This small molecule binds to this protein.
Small molecule (SMILES): COc1cc(C=CCCCN2CCCN(CCC/C=C/c3cc(OC)c(OC)c(OC)c3)CC2)cc(OC)c1OC

Sequence of chain 1.N:
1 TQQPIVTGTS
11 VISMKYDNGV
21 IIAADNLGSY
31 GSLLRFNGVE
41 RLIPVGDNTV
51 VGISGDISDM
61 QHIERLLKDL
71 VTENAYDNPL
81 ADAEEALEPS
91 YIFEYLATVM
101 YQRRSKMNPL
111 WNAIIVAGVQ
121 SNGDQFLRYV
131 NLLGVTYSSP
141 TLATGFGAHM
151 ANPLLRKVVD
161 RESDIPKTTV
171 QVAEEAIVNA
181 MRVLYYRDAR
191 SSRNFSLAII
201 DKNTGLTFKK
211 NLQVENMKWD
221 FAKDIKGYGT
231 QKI

Sequence of chain 1.H:
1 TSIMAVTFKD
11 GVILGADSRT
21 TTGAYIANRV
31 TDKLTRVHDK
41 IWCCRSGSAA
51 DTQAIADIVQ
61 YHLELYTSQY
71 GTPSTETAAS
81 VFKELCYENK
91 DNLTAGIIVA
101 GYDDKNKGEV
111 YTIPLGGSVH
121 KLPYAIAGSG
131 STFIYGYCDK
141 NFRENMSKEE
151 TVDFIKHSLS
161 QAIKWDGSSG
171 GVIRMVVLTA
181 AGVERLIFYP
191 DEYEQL

Binding-site contacts:
Ligand atom C43 contacts residue SER129 of chain 1.H at 3.0 Å.
Ligand atom C44 contacts residue SER168 of chain 1.H at 4.1 Å.
Ligand atom C24 contacts residue TYR30 of chain 1.N at 3.3 Å (hydrophobic).
Ligand atom C22 contacts residue TYR30 of chain 1.N at 4.3 Å (hydrophobic).
Ligand atom C35 contacts residue GLY47 of chain 1.H at 3.9 Å.
Ligand atom C43 contacts residue SER46 of chain 1.H at 3.9 Å.
Ligand atom N25 contacts residue TYR30 of chain 1.N at 4.2 Å.
Ligand atom O8 contacts residue PRO4 of chain 1.N at 3.5 Å.
Ligand atom C39 contacts residue THR1 of chain 1.H at 4.2 Å.
Ligand atom C43 contacts residue GLY128 of chain 1.H at 3.2 Å.
Ligand atom C39 contacts residue SER129 of chain 1.H at 3.8 Å.
Ligand atom C12 contacts residue TRP111 of chain 1.N at 4.3 Å (hydrophobic).
Ligand atom C29 contacts residue TYR30 of chain 1.N at 3.9 Å (hydrophobic).
Ligand atom O42 contacts residue THR1 of chain 1.H at 3.2 Å (h-bond).
Ligand atom C45 contacts residue SER168 of chain 1.H at 4.0 Å.
Ligand atom C14 contacts residue GLY31 of chain 1.N at 4.2 Å.
Ligand atom O40 contacts residue THR1 of chain 1.H at 3.5 Å (h-bond).
Ligand atom C1 contacts residue PRO4 of chain 1.N at 4.2 Å (hydrophobic).
Ligand atom O40 contacts residue SER129 of chain 1.H at 4.2 Å.
Ligand atom O41 contacts residue SER168 of chain 1.H at 4.2 Å.
Ligand atom O40 contacts residue GLY47 of chain 1.H at 3.8 Å.
Ligand atom O40 contacts residue SER46 of chain 1.H at 4.0 Å.
Ligand atom O42 contacts residue SER168 of chain 1.H at 3.7 Å.
Ligand atom O6 contacts residue THR7 of chain 1.N at 3.9 Å.
Ligand atom C28 contacts residue TYR30 of chain 1.N at 3.6 Å (hydrophobic).
Ligand atom C43 contacts residue THR1 of chain 1.H at 3.0 Å.
Ligand atom C45 contacts residue THR1 of chain 1.H at 3.2 Å.
Ligand atom C38 contacts residue SER129 of chain 1.H at 4.1 Å.
Ligand atom C18 contacts residue GLY31 of chain 1.N at 4.0 Å.
Ligand atom C27 contacts residue TYR30 of chain 1.N at 4.2 Å (hydrophobic).
Ligand atom C29 contacts residue LEU115 of chain 1.H at 3.8 Å (hydrophobic).
Ligand atom C37 contacts residue GLY47 of chain 1.H at 4.2 Å.
Ligand atom C11 contacts residue THR7 of chain 1.N at 2.9 Å.
Ligand atom C44 contacts residue SER129 of chain 1.H at 4.0 Å.
Ligand atom O4 contacts residue PRO4 of chain 1.N at 4.1 Å.
Ligand atom O42 contacts residue SER129 of chain 1.H at 3.4 Å (h-bond).
Ligand atom C26 contacts residue TYR30 of chain 1.N at 3.8 Å (hydrophobic).
Ligand atom C31 contacts residue THR94 of chain 1.H at 4.3 Å.
Ligand atom C3 contacts residue PRO4 of chain 1.N at 3.9 Å (hydrophobic).
Ligand atom C19 contacts residue GLN3 of chain 1.N at 4.2 Å.